Sequence of chain 1.C:
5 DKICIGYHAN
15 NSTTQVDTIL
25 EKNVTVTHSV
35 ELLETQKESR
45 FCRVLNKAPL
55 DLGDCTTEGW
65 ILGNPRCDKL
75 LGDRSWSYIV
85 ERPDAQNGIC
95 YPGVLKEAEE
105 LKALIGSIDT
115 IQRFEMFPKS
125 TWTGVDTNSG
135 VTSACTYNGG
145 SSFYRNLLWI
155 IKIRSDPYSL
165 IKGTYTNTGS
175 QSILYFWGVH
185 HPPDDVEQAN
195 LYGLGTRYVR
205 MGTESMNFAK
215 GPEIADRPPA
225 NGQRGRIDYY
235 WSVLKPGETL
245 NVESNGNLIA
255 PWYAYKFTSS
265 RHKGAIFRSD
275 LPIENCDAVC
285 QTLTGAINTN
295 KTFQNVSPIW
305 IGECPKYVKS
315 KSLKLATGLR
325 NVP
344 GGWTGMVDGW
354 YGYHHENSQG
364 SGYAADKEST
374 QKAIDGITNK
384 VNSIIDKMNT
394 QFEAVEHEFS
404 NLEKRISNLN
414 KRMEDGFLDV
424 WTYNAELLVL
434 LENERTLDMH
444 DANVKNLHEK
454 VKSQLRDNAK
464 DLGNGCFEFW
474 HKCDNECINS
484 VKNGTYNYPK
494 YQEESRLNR

Binding-site contacts:
Ligand atom C7 contacts residue ASN294 of chain 1.C at 3.9 Å.
Ligand atom C1 contacts residue ASN294 of chain 1.C at 1.4 Å.
Ligand atom C5 contacts residue ASN294 of chain 1.C at 3.3 Å.
Ligand atom C2 contacts residue ASN294 of chain 1.C at 2.8 Å.
Ligand atom O7 contacts residue ASN294 of chain 1.C at 4.0 Å.
Ligand atom C3 contacts residue ASN294 of chain 1.C at 3.9 Å.
Ligand atom N2 contacts residue ASN294 of chain 1.C at 3.2 Å (h-bond).
Ligand atom C4 contacts residue ASN294 of chain 1.C at 4.2 Å.
Ligand atom O6 contacts residue ASN294 of chain 1.C at 4.2 Å.
Ligand atom O5 contacts residue ASN294 of chain 1.C at 2.3 Å (h-bond).
Ligand atom C6 contacts residue ASN294 of chain 1.C at 4.4 Å.

The small molecule below binds the protein below.
Small molecule (SMILES): CC(=O)N[C@H]1[C@H](O[C@H]2[C@H](O)[C@@H](NC(C)=O)CO[C@@H]2CO)O[C@H](CO)[C@@H](O)[C@@H]1O